Sequence of chain 1.B:
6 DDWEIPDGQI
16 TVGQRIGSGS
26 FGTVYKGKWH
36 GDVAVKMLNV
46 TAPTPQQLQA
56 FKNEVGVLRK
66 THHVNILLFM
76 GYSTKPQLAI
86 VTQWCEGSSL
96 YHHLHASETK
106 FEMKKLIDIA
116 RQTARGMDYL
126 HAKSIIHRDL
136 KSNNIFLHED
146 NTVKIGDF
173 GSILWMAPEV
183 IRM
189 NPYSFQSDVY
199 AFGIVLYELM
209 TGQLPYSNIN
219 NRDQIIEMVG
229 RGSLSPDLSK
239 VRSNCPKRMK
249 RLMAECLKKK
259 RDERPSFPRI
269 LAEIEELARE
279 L

Binding-site contacts:
Ligand atom N10 contacts residue TRP89 of chain 1.B at 3.8 Å.
Ligand atom C16 contacts residue ILE85 of chain 1.B at 3.7 Å (hydrophobic).
Ligand atom C28 contacts residue ASP152 of chain 1.B at 3.7 Å.
Ligand atom N12 contacts residue PHE153 of chain 1.B at 3.5 Å.
Ligand atom C3 contacts residue ALA39 of chain 1.B at 3.6 Å (hydrophobic).
Ligand atom C15 contacts residue ILE85 of chain 1.B at 3.7 Å (hydrophobic).
Ligand atom C14 contacts residue THR87 of chain 1.B at 3.8 Å.
Ligand atom C19 contacts residue LYS41 of chain 1.B at 3.6 Å.
Ligand atom N34 contacts residue ILE150 of chain 1.B at 3.4 Å (h-bond).
Ligand atom C22 contacts residue GLU59 of chain 1.B at 3.7 Å.
Ligand atom C28 contacts residue GLU59 of chain 1.B at 3.1 Å.
Ligand atom C16 contacts residue THR87 of chain 1.B at 3.7 Å.
Ligand atom C5 contacts residue PHE153 of chain 1.B at 3.6 Å (hydrophobic).
Ligand atom N34 contacts residue GLY151 of chain 1.B at 3.1 Å.
Ligand atom C19 contacts residue ALA39 of chain 1.B at 3.6 Å (hydrophobic).
Ligand atom C4 contacts residue ALA39 of chain 1.B at 3.8 Å (hydrophobic).
Ligand atom C4 contacts residue LEU72 of chain 1.B at 3.8 Å (hydrophobic).
Ligand atom C21 contacts residue ASP152 of chain 1.B at 3.0 Å.
Ligand atom C30 contacts residue GLY151 of chain 1.B at 3.8 Å.
Ligand atom N10 contacts residue CYS90 of chain 1.B at 3.0 Å (h-bond).
Ligand atom N20 contacts residue ASP152 of chain 1.B at 3.5 Å (salt-bridge).
Ligand atom N8 contacts residue PHE141 of chain 1.B at 3.8 Å.
Ligand atom C27 contacts residue GLU59 of chain 1.B at 3.8 Å.
Ligand atom C18 contacts residue ASP152 of chain 1.B at 3.6 Å.
Ligand atom C15 contacts residue THR87 of chain 1.B at 3.4 Å.
Ligand atom C4 contacts residue THR87 of chain 1.B at 3.1 Å.
Ligand atom O23 contacts residue GLY151 of chain 1.B at 3.4 Å.
Ligand atom C19 contacts residue THR87 of chain 1.B at 3.5 Å.
Ligand atom O23 contacts residue ASP152 of chain 1.B at 2.5 Å (salt-bridge).
Ligand atom C3 contacts residue GLN88 of chain 1.B at 3.4 Å.
Ligand atom C24 contacts residue ASP152 of chain 1.B at 3.4 Å.
Ligand atom N20 contacts residue GLU59 of chain 1.B at 3.1 Å (salt-bridge).
Ligand atom C17 contacts residue GLU59 of chain 1.B at 3.9 Å.
Ligand atom C3 contacts residue THR87 of chain 1.B at 3.5 Å.
Ligand atom N34 contacts residue HIS132 of chain 1.B at 3.8 Å.
Ligand atom C22 contacts residue ASP152 of chain 1.B at 3.5 Å.
Ligand atom C9 contacts residue TRP89 of chain 1.B at 3.8 Å (hydrophobic).
Ligand atom C31 contacts residue LEU63 of chain 1.B at 3.5 Å (hydrophobic).
Ligand atom C9 contacts residue CYS90 of chain 1.B at 3.4 Å (hydrophobic).
Ligand atom C6 contacts residue PHE153 of chain 1.B at 3.6 Å (hydrophobic).

The protein below binds the small molecule below.
Small molecule (SMILES): Cc1ccc(NC(=O)c2cccc(C(C)(C)C#N)c2)cc1Nc1ccc2ncn(C)c(=O)c2c1